Sequence of chain 1.B:
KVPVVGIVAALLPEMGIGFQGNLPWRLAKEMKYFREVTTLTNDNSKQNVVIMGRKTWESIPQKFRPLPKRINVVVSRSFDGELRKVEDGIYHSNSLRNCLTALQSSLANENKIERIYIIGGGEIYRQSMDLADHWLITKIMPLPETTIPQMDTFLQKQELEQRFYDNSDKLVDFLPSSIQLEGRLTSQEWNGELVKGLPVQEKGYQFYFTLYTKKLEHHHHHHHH

Binding-site contacts:
Ligand atom N3 contacts residue NDP1 of chain 1.H at 3.6 Å (h-bond).
Ligand atom NAD contacts residue ALA11 of chain 1.B at 3.6 Å (h-bond).
Ligand atom OAR contacts residue PHE36 of chain 1.B at 3.7 Å.
Ligand atom N3 contacts residue PHE36 of chain 1.B at 3.6 Å.
Ligand atom CAC contacts residue ILE62 of chain 1.B at 3.7 Å (hydrophobic).
Ligand atom CAA contacts residue MET33 of chain 1.B at 3.7 Å (hydrophobic).
Ligand atom N1 contacts residue GLU32 of chain 1.B at 2.7 Å (salt-bridge).
Ligand atom NAD contacts residue THR140 of chain 1.B at 3.6 Å.
Ligand atom N3 contacts residue VAL10 of chain 1.B at 3.4 Å (h-bond).
Ligand atom C2 contacts residue ALA11 of chain 1.B at 3.7 Å (hydrophobic).
Ligand atom C4 contacts residue ILE9 of chain 1.B at 3.7 Å (hydrophobic).
Ligand atom C5 contacts residue PHE36 of chain 1.B at 3.5 Å (hydrophobic).
Ligand atom C6 contacts residue PHE36 of chain 1.B at 3.7 Å (hydrophobic).
Ligand atom CAH contacts residue PRO63 of chain 1.B at 3.5 Å (hydrophobic).
Ligand atom CAW contacts residue MET33 of chain 1.B at 3.6 Å (hydrophobic).
Ligand atom CAH contacts residue ARG28 of chain 1.B at 3.5 Å.
Ligand atom CAC contacts residue ILE121 of chain 1.B at 3.6 Å (hydrophobic).
Ligand atom CAK contacts residue PRO63 of chain 1.B at 3.7 Å (hydrophobic).
Ligand atom N1 contacts residue PHE36 of chain 1.B at 3.6 Å.
Ligand atom NAE contacts residue NDP1 of chain 1.H at 3.6 Å.
Ligand atom CAV contacts residue PRO63 of chain 1.B at 3.4 Å (hydrophobic).
Ligand atom C2 contacts residue GLU32 of chain 1.B at 3.5 Å.
Ligand atom CAL contacts residue PRO63 of chain 1.B at 3.5 Å (hydrophobic).
Ligand atom NAE contacts residue ILE121 of chain 1.B at 3.1 Å (h-bond).
Ligand atom CAB contacts residue MET33 of chain 1.B at 3.7 Å (hydrophobic).
Ligand atom C4 contacts residue PHE36 of chain 1.B at 3.4 Å (hydrophobic).
Ligand atom C4 contacts residue NDP1 of chain 1.H at 3.4 Å.
Ligand atom NAD contacts residue VAL10 of chain 1.B at 3.4 Å.
Ligand atom NAD contacts residue GLU32 of chain 1.B at 2.7 Å (salt-bridge).
Ligand atom CAJ contacts residue PRO63 of chain 1.B at 3.7 Å (hydrophobic).
Ligand atom C2 contacts residue VAL10 of chain 1.B at 3.7 Å (hydrophobic).
Ligand atom CAI contacts residue PRO63 of chain 1.B at 3.6 Å (hydrophobic).
Ligand atom NAE contacts residue TYR127 of chain 1.B at 3.4 Å (h-bond).
Ligand atom N3 contacts residue ILE9 of chain 1.B at 3.5 Å (h-bond).
Ligand atom CAI contacts residue ARG28 of chain 1.B at 3.4 Å.
Ligand atom C6 contacts residue GLU32 of chain 1.B at 3.5 Å.
Ligand atom NAE contacts residue ILE9 of chain 1.B at 3.0 Å (h-bond).
Ligand atom CAO contacts residue MET33 of chain 1.B at 3.4 Å (hydrophobic).
Ligand atom CAB contacts residue GLU32 of chain 1.B at 3.5 Å.
Ligand atom NAE contacts residue PHE36 of chain 1.B at 3.6 Å.

The protein below binds the small molecule below.
Small molecule (SMILES): COc1cc(-c2ccccc2)ccc1[C@@H](C)C#Cc1c(C)nc(N)nc1N